Binding-site contacts:
Ligand atom N2 contacts residue ASN443 of chain 1.B at 3.7 Å.
Ligand atom O5 contacts residue SER441 of chain 1.B at 3.3 Å (h-bond).
Ligand atom N2 contacts residue SER441 of chain 1.B at 3.4 Å (h-bond).
Ligand atom C6 contacts residue ASN443 of chain 1.B at 3.0 Å.
Ligand atom O5 contacts residue ASN443 of chain 1.B at 2.4 Å (h-bond).
Ligand atom C8 contacts residue SER441 of chain 1.B at 4.0 Å.
Ligand atom C5 contacts residue ASN443 of chain 1.B at 3.1 Å.
Ligand atom C4 contacts residue ASN443 of chain 1.B at 3.8 Å.
Ligand atom C1 contacts residue SER441 of chain 1.B at 3.3 Å.
Ligand atom C2 contacts residue SER441 of chain 1.B at 4.0 Å.
Ligand atom C3 contacts residue ASN443 of chain 1.B at 3.2 Å.
Ligand atom C1 contacts residue ASN443 of chain 1.B at 1.5 Å.
Ligand atom C7 contacts residue SER441 of chain 1.B at 4.0 Å.
Ligand atom C1 contacts residue PHE442 of chain 1.B at 3.9 Å (hydrophobic).
Ligand atom C2 contacts residue ASN443 of chain 1.B at 2.5 Å.
Ligand atom O3 contacts residue ASN443 of chain 1.B at 3.0 Å (h-bond).
Ligand atom C8 contacts residue LEU432 of chain 1.B at 3.5 Å (hydrophobic).
Ligand atom O6 contacts residue ASN443 of chain 1.B at 4.4 Å.

The small molecule below binds the protein below.
Small molecule (SMILES): CC(=O)N[C@@H]1[C@@H](O)[C@H](O)[C@@H](CO)O[C@H]1O

Sequence of chain 1.B:
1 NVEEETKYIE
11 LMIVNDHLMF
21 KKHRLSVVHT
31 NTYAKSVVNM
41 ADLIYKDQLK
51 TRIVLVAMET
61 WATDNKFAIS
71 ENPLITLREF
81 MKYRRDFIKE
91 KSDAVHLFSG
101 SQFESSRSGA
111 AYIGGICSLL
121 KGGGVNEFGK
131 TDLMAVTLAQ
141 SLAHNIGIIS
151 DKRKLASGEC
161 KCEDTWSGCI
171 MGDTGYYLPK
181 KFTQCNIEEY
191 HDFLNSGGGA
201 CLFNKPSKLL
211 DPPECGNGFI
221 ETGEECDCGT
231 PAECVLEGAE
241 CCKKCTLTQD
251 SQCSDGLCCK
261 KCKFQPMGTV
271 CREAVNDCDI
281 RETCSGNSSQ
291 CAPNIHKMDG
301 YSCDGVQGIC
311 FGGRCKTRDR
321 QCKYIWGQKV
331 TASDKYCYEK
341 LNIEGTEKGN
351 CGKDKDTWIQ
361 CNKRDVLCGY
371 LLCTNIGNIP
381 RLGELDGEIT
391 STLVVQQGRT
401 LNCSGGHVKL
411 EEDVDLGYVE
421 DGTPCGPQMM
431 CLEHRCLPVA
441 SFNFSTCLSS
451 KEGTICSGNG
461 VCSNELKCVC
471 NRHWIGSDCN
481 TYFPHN